This small molecule binds to this protein.
Small molecule (SMILES): CC(=O)N[C@@H]1[C@@H](O)[C@H](O)[C@@H](CO)O[C@H]1O

Sequence of chain 1.A:
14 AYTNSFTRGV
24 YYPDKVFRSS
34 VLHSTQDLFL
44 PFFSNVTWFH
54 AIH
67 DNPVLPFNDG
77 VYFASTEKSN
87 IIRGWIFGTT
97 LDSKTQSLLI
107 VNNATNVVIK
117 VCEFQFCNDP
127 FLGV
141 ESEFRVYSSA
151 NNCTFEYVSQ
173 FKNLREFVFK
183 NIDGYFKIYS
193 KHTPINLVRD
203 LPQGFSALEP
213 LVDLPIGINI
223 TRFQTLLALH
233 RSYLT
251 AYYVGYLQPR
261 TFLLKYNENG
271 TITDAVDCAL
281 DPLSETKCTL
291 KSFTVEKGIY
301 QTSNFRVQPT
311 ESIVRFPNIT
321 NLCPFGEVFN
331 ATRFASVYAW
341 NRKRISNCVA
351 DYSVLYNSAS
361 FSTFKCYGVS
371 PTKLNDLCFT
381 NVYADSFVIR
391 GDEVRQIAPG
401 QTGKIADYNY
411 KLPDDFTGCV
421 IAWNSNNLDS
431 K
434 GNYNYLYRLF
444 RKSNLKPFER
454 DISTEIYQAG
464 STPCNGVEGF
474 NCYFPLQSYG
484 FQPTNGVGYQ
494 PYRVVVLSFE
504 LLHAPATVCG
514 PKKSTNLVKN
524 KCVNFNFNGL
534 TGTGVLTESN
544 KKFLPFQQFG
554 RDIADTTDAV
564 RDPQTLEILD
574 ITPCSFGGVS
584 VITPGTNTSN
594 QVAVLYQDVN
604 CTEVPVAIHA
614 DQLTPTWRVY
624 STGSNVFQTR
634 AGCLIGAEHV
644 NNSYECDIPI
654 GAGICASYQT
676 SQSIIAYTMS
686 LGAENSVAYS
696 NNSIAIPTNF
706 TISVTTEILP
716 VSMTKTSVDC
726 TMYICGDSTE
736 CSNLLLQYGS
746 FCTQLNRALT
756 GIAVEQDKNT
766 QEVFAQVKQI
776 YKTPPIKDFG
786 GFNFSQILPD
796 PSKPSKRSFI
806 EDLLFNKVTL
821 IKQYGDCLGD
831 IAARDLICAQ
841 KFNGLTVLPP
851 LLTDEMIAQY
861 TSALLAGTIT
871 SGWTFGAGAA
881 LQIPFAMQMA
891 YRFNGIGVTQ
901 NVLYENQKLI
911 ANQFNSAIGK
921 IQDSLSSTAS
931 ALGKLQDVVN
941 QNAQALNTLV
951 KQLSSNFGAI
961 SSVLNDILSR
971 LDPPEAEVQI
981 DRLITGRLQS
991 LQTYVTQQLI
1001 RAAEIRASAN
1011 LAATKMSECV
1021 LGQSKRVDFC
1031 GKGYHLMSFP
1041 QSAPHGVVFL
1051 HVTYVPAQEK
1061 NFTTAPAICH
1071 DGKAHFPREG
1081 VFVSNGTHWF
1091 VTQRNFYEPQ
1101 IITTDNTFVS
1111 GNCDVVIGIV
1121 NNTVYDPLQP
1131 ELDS

Binding-site contacts:
Ligand atom O7 contacts residue ASN48 of chain 1.A at 3.8 Å.
Ligand atom C5 contacts residue ASN48 of chain 1.A at 3.7 Å.
Ligand atom N2 contacts residue ASN48 of chain 1.A at 2.9 Å (h-bond).
Ligand atom C4 contacts residue ASN48 of chain 1.A at 4.2 Å.
Ligand atom C1 contacts residue ASN48 of chain 1.A at 1.4 Å.
Ligand atom O5 contacts residue ASN48 of chain 1.A at 2.4 Å (h-bond).
Ligand atom C7 contacts residue ASN48 of chain 1.A at 3.6 Å.
Ligand atom C3 contacts residue ASN48 of chain 1.A at 3.8 Å.
Ligand atom C2 contacts residue ASN48 of chain 1.A at 2.5 Å.